Sequence of chain 1.A:
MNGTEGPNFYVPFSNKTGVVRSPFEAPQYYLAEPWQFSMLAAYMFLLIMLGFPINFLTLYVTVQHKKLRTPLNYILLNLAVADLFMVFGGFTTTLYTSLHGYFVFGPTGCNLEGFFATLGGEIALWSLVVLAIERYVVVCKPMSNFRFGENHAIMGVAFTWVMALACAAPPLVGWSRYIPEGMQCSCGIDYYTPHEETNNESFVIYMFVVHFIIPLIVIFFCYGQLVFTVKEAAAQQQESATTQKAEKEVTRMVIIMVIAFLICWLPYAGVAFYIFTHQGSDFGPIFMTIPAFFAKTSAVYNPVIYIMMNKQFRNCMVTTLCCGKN

This small molecule binds to this protein.
Small molecule (SMILES): CC1=C(/C=C/C(C)=C/C=C/C(C)=C/C=O)C(C)(C)CCC1

Binding-site contacts:
Ligand atom C3 contacts residue ALA269 of chain 1.A at 4.1 Å (hydrophobic).
Ligand atom C16 contacts residue MET207 of chain 1.A at 3.7 Å (hydrophobic).
Ligand atom C15 contacts residue ALA117 of chain 1.A at 4.0 Å (hydrophobic).
Ligand atom C3 contacts residue ALA272 of chain 1.A at 4.2 Å (hydrophobic).
Ligand atom C3 contacts residue MET207 of chain 1.A at 4.2 Å (hydrophobic).
Ligand atom C10 contacts residue TRP265 of chain 1.A at 4.0 Å (hydrophobic).
Ligand atom C3 contacts residue PHE208 of chain 1.A at 3.9 Å (hydrophobic).
Ligand atom C13 contacts residue TYR268 of chain 1.A at 4.3 Å (hydrophobic).
Ligand atom C2 contacts residue ALA269 of chain 1.A at 3.8 Å (hydrophobic).
Ligand atom C8 contacts residue TYR268 of chain 1.A at 4.1 Å (hydrophobic).
Ligand atom C17 contacts residue TYR268 of chain 1.A at 3.8 Å (hydrophobic).
Ligand atom C10 contacts residue TYR268 of chain 1.A at 3.5 Å (hydrophobic).
Ligand atom C16 contacts residue HIS211 of chain 1.A at 3.5 Å.
Ligand atom C4 contacts residue ALA272 of chain 1.A at 3.7 Å (hydrophobic).
Ligand atom C5 contacts residue MET207 of chain 1.A at 4.3 Å (hydrophobic).
Ligand atom C20 contacts residue THR118 of chain 1.A at 3.9 Å.
Ligand atom C20 contacts residue MET86 of chain 1.A at 4.3 Å (hydrophobic).
Ligand atom C18 contacts residue TYR191 of chain 1.A at 4.2 Å (hydrophobic).
Ligand atom C12 contacts residue TYR268 of chain 1.A at 3.5 Å (hydrophobic).
Ligand atom C19 contacts residue GLU122 of chain 1.A at 3.4 Å.
Ligand atom C2 contacts residue PHE212 of chain 1.A at 3.9 Å (hydrophobic).
Ligand atom C9 contacts residue TRP265 of chain 1.A at 4.0 Å (hydrophobic).
Ligand atom C20 contacts residue ALA117 of chain 1.A at 3.0 Å (hydrophobic).
Ligand atom C16 contacts residue PHE212 of chain 1.A at 4.0 Å (hydrophobic).
Ligand atom C11 contacts residue TRP265 of chain 1.A at 4.3 Å (hydrophobic).
Ligand atom C14 contacts residue LYS296 of chain 1.A at 2.2 Å.
Ligand atom C14 contacts residue TYR268 of chain 1.A at 4.1 Å (hydrophobic).
Ligand atom C6 contacts residue MET207 of chain 1.A at 3.8 Å (hydrophobic).
Ligand atom C17 contacts residue ALA269 of chain 1.A at 4.2 Å (hydrophobic).
Ligand atom C20 contacts residue LYS296 of chain 1.A at 4.3 Å.
Ligand atom C17 contacts residue TRP265 of chain 1.A at 4.0 Å (hydrophobic).
Ligand atom C19 contacts residue TRP265 of chain 1.A at 4.2 Å (hydrophobic).
Ligand atom C11 contacts residue TYR268 of chain 1.A at 3.9 Å (hydrophobic).
Ligand atom C19 contacts residue MET207 of chain 1.A at 4.3 Å (hydrophobic).
Ligand atom C13 contacts residue LYS296 of chain 1.A at 3.5 Å.
Ligand atom C19 contacts residue THR118 of chain 1.A at 3.9 Å.
Ligand atom C4 contacts residue TYR268 of chain 1.A at 4.1 Å (hydrophobic).
Ligand atom C7 contacts residue MET207 of chain 1.A at 3.5 Å (hydrophobic).
Ligand atom C2 contacts residue PHE208 of chain 1.A at 4.3 Å (hydrophobic).
Ligand atom C15 contacts residue LYS296 of chain 1.A at 1.3 Å.